Binding-site contacts:
Ligand atom C3 contacts residue ASN606 of chain 1.A at 3.8 Å.
Ligand atom C7 contacts residue ASN606 of chain 1.A at 3.4 Å.
Ligand atom C1 contacts residue ASN606 of chain 1.A at 1.5 Å.
Ligand atom O7 contacts residue ASN606 of chain 1.A at 3.8 Å.
Ligand atom N2 contacts residue ASN606 of chain 1.A at 2.8 Å (h-bond).
Ligand atom C5 contacts residue ASN606 of chain 1.A at 3.8 Å.
Ligand atom O5 contacts residue ASN606 of chain 1.A at 2.5 Å (h-bond).
Ligand atom C2 contacts residue ASN606 of chain 1.A at 2.5 Å.
Ligand atom C6 contacts residue ASN606 of chain 1.A at 4.5 Å.
Ligand atom C4 contacts residue ASN606 of chain 1.A at 4.3 Å.
Ligand atom C8 contacts residue ASN606 of chain 1.A at 4.4 Å.

Sequence of chain 1.A:
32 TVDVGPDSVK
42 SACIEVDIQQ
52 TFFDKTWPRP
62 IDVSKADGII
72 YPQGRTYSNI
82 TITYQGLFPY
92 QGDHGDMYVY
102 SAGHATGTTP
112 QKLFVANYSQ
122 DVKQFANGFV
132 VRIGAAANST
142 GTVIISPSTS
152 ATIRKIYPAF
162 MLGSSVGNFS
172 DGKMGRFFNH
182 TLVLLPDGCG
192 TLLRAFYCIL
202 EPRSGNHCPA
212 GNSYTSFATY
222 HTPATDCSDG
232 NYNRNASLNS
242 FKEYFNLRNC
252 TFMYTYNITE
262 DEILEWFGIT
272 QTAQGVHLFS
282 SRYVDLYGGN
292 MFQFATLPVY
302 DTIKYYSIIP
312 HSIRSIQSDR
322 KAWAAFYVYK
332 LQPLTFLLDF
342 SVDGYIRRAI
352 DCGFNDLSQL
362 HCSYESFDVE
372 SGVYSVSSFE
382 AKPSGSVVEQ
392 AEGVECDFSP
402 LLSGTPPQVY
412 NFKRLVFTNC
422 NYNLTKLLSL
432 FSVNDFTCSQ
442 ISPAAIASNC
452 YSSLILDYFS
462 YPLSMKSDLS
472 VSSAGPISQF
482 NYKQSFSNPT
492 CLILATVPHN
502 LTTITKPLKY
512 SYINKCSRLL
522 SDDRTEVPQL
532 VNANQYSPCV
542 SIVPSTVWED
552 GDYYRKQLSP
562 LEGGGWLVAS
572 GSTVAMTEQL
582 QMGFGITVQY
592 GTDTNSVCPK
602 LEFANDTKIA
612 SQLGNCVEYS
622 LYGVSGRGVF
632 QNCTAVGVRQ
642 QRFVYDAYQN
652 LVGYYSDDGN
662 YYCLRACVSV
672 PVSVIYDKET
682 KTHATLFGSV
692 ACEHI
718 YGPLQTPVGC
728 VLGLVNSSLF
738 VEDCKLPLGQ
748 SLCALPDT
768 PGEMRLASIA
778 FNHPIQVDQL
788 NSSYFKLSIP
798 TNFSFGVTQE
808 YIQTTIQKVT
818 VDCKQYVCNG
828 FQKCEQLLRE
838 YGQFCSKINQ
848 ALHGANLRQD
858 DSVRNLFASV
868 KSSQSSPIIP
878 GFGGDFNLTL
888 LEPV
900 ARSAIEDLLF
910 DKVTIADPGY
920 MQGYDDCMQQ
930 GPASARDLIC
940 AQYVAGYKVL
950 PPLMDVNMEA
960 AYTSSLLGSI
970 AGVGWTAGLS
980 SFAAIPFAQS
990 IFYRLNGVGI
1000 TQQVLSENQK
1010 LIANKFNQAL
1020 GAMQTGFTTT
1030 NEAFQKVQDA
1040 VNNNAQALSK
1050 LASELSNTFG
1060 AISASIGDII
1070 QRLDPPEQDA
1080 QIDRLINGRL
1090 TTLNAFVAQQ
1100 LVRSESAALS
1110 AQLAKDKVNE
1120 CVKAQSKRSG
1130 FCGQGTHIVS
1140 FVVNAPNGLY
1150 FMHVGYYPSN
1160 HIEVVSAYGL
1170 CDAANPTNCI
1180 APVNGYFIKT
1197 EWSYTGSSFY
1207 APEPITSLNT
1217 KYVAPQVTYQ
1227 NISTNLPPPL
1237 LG

This protein binds this small molecule.
Small molecule (SMILES): CC(=O)N[C@@H]1[C@@H](O)[C@H](O)[C@@H](CO)O[C@H]1O